Sequence of chain 1.A:
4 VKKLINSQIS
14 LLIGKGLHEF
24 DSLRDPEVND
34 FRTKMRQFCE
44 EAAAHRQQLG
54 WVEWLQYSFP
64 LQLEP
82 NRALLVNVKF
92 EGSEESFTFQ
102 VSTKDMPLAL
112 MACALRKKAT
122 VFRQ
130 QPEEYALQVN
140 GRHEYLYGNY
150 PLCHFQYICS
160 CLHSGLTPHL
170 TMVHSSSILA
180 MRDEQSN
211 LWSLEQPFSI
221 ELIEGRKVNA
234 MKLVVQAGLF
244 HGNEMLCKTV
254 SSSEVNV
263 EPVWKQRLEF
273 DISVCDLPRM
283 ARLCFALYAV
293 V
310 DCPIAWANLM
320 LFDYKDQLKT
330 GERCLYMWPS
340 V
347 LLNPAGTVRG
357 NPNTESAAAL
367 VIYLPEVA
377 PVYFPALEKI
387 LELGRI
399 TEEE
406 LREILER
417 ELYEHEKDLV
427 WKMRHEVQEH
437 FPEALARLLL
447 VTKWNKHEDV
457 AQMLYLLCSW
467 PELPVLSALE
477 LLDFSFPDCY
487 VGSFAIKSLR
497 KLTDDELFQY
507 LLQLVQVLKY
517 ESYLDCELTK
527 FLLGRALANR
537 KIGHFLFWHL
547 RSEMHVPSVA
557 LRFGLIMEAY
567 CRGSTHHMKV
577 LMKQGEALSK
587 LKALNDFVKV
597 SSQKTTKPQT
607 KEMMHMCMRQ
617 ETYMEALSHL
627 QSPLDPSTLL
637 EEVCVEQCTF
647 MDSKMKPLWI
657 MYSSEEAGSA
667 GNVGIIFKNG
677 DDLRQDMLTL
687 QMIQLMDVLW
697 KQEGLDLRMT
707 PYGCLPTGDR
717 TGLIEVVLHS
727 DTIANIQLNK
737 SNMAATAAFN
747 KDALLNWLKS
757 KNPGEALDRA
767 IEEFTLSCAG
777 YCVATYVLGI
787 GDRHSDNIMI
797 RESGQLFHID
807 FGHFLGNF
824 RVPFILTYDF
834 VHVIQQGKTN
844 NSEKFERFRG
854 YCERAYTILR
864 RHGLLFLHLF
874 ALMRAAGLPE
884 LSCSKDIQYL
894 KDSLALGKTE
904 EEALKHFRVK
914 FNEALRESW

Binding-site contacts:
Ligand atom C18 contacts residue GLU721 of chain 1.A at 3.7 Å.
Ligand atom N22 contacts residue ILE720 of chain 1.A at 3.5 Å.
Ligand atom C29 contacts residue ASN731 of chain 1.A at 3.4 Å.
Ligand atom C17 contacts residue ILE672 of chain 1.A at 3.7 Å (hydrophobic).
Ligand atom S4 contacts residue PRO653 of chain 1.A at 3.7 Å.
Ligand atom C3 contacts residue PRO653 of chain 1.A at 3.2 Å (hydrophobic).
Ligand atom N21 contacts residue MET795 of chain 1.A at 3.5 Å (h-bond).
Ligand atom N22 contacts residue TYR708 of chain 1.A at 3.5 Å.
Ligand atom C14 contacts residue ILE805 of chain 1.A at 3.5 Å (hydrophobic).
Ligand atom C3 contacts residue MET647 of chain 1.A at 3.7 Å (hydrophobic).
Ligand atom S4 contacts residue ILE672 of chain 1.A at 3.7 Å.
Ligand atom N15 contacts residue EDO1 of chain 1.C at 3.3 Å (h-bond).
Ligand atom C9 contacts residue TRP655 of chain 1.A at 3.7 Å (hydrophobic).
Ligand atom C1 contacts residue TRP655 of chain 1.A at 3.5 Å (hydrophobic).
Ligand atom C23 contacts residue ILE805 of chain 1.A at 3.4 Å (hydrophobic).
Ligand atom C2 contacts residue TRP655 of chain 1.A at 3.5 Å (hydrophobic).
Ligand atom C11 contacts residue EDO1 of chain 1.C at 3.6 Å.
Ligand atom C5 contacts residue MET647 of chain 1.A at 3.7 Å (hydrophobic).
Ligand atom N15 contacts residue MET795 of chain 1.A at 3.5 Å (h-bond).
Ligand atom C1 contacts residue THR645 of chain 1.A at 3.7 Å.
Ligand atom C28 contacts residue ASP727 of chain 1.A at 3.2 Å.
Ligand atom N22 contacts residue GLU721 of chain 1.A at 2.8 Å (salt-bridge).
Ligand atom C7 contacts residue TRP655 of chain 1.A at 3.5 Å (hydrophobic).
Ligand atom C20 contacts residue VAL723 of chain 1.A at 3.5 Å (hydrophobic).
Ligand atom N6 contacts residue TRP655 of chain 1.A at 3.3 Å.
Ligand atom N19 contacts residue VAL723 of chain 1.A at 2.8 Å (h-bond).
Ligand atom N24 contacts residue ILE805 of chain 1.A at 3.4 Å.
Ligand atom C27 contacts residue MET795 of chain 1.A at 3.7 Å (hydrophobic).
Ligand atom C16 contacts residue MET795 of chain 1.A at 3.5 Å (hydrophobic).
Ligand atom N24 contacts residue EDO1 of chain 1.B at 2.9 Å (h-bond).
Ligand atom C1 contacts residue MET647 of chain 1.A at 3.6 Å (hydrophobic).
Ligand atom C5 contacts residue TRP655 of chain 1.A at 3.6 Å (hydrophobic).
Ligand atom C27 contacts residue SER726 of chain 1.A at 3.6 Å.
Ligand atom C1 contacts residue PHE646 of chain 1.A at 3.5 Å (hydrophobic).
Ligand atom C23 contacts residue EDO1 of chain 1.C at 3.7 Å.
Ligand atom N24 contacts residue EDO1 of chain 1.C at 3.4 Å.
Ligand atom N19 contacts residue VAL722 of chain 1.A at 3.6 Å.
Ligand atom C11 contacts residue MET647 of chain 1.A at 3.7 Å (hydrophobic).
Ligand atom N6 contacts residue MET647 of chain 1.A at 3.7 Å.
Ligand atom C14 contacts residue EDO1 of chain 1.C at 3.7 Å.

The small molecule below binds the protein below.
Small molecule (SMILES): Cc1csc2cc([C@H](C)Nc3ncnc(N)c3C#N)c(-c3ccccc3)c(=O)n12